Binding-site contacts:
Ligand atom N2 contacts residue ASN120 of chain 1.G at 2.9 Å (h-bond).
Ligand atom C8 contacts residue LYS116 of chain 1.G at 3.8 Å.
Ligand atom O7 contacts residue GLU117 of chain 1.G at 3.5 Å (salt-bridge).
Ligand atom O7 contacts residue TYR121 of chain 1.G at 4.1 Å.
Ligand atom C8 contacts residue GLU117 of chain 1.G at 3.2 Å.
Ligand atom O7 contacts residue ASN120 of chain 1.G at 3.0 Å (h-bond).
Ligand atom C7 contacts residue ASN120 of chain 1.G at 3.2 Å.
Ligand atom C2 contacts residue ASN120 of chain 1.G at 2.4 Å.
Ligand atom C5 contacts residue ASN120 of chain 1.G at 3.5 Å.
Ligand atom C3 contacts residue ASN120 of chain 1.G at 3.7 Å.
Ligand atom C7 contacts residue GLU117 of chain 1.G at 3.7 Å.
Ligand atom C8 contacts residue ASN120 of chain 1.G at 4.4 Å.
Ligand atom O5 contacts residue ASN120 of chain 1.G at 2.2 Å (h-bond).
Ligand atom C4 contacts residue ASN120 of chain 1.G at 4.1 Å.
Ligand atom C1 contacts residue ASN120 of chain 1.G at 1.4 Å.

Sequence of chain 1.G:
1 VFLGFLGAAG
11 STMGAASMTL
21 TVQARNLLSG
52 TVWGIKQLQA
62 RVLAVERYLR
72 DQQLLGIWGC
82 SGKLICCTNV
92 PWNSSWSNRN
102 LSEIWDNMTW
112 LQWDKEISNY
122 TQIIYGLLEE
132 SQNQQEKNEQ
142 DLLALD

The protein below binds the small molecule below.
Small molecule (SMILES): CC(=O)N[C@@H]1[C@@H](O)[C@H](O)[C@@H](CO)O[C@H]1O